Sequence of chain 2.A:
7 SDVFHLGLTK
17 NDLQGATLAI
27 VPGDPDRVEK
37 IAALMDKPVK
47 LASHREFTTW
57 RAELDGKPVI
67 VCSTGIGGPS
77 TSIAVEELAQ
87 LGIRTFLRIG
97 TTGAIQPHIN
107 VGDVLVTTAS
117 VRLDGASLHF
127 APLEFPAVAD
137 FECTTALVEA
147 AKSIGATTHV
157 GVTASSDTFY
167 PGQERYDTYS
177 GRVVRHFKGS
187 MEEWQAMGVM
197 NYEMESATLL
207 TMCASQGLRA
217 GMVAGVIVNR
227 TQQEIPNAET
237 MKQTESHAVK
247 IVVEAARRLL

Binding-site contacts:
Ligand atom O4' contacts residue THR97 of chain 2.B at 2.9 Å (h-bond).
Ligand atom O4' contacts residue SO41 of chain 2.F at 3.2 Å (h-bond).
Ligand atom C5 contacts residue THR98 of chain 2.B at 3.5 Å.
Ligand atom O2 contacts residue GLN169 of chain 2.B at 3.0 Å (h-bond).
Ligand atom C2' contacts residue MET200 of chain 2.B at 3.3 Å (hydrophobic).
Ligand atom C2 contacts residue GLN169 of chain 2.B at 3.7 Å.
Ligand atom C1' contacts residue THR97 of chain 2.B at 3.1 Å.
Ligand atom N3 contacts residue TYR198 of chain 2.B at 3.7 Å.
Ligand atom O2 contacts residue MET200 of chain 2.B at 3.0 Å.
Ligand atom C4 contacts residue PHE165 of chain 2.B at 3.7 Å (hydrophobic).
Ligand atom F5 contacts residue THR98 of chain 2.B at 3.2 Å.
Ligand atom C6 contacts residue THR98 of chain 2.B at 3.5 Å.
Ligand atom O2' contacts residue GLU201 of chain 2.B at 2.7 Å (salt-bridge).
Ligand atom C6 contacts residue THR97 of chain 2.B at 3.4 Å.
Ligand atom C4' contacts residue SO41 of chain 2.F at 3.7 Å.
Ligand atom C4 contacts residue GLY99 of chain 2.B at 3.6 Å.
Ligand atom N3 contacts residue PHE165 of chain 2.B at 3.5 Å.
Ligand atom O2 contacts residue GLU199 of chain 2.B at 3.4 Å.
Ligand atom C4 contacts residue GLN169 of chain 2.B at 3.6 Å.
Ligand atom O2' contacts residue ARG94 of chain 2.B at 3.1 Å (salt-bridge).
Ligand atom C2' contacts residue SO41 of chain 2.F at 3.5 Å.
Ligand atom N3 contacts residue GLN169 of chain 2.B at 2.9 Å (h-bond).
Ligand atom C5' contacts residue HIS11 of chain 2.A at 3.5 Å.
Ligand atom C5' contacts residue PHE165 of chain 2.B at 3.6 Å (hydrophobic).
Ligand atom N1 contacts residue THR97 of chain 2.B at 3.5 Å (h-bond).
Ligand atom F5 contacts residue GLY99 of chain 2.B at 3.4 Å.
Ligand atom O4 contacts residue GLY99 of chain 2.B at 3.6 Å.
Ligand atom C1' contacts residue SO41 of chain 2.F at 3.4 Å.
Ligand atom O2' contacts residue SO41 of chain 2.F at 2.9 Å (h-bond).
Ligand atom O3' contacts residue GLU201 of chain 2.B at 2.8 Å (salt-bridge).
Ligand atom O3' contacts residue ILE72 of chain 2.B at 3.6 Å.
Ligand atom F5 contacts residue ILE223 of chain 2.B at 3.3 Å.
Ligand atom O4 contacts residue ARG171 of chain 2.B at 3.1 Å (salt-bridge).
Ligand atom O5' contacts residue HIS11 of chain 2.A at 2.6 Å (h-bond).
Ligand atom F5 contacts residue VAL224 of chain 2.B at 3.6 Å.
Ligand atom O4 contacts residue GLN169 of chain 2.B at 3.5 Å (h-bond).
Ligand atom C5 contacts residue GLY99 of chain 2.B at 3.5 Å.
Ligand atom O2' contacts residue MET200 of chain 2.B at 2.9 Å (h-bond).
Ligand atom O3' contacts residue SO41 of chain 2.F at 2.8 Å (h-bond).
Ligand atom C3' contacts residue GLU201 of chain 2.B at 3.7 Å.

This protein binds this small molecule.
Small molecule (SMILES): O=c1[nH]c(=O)n([C@@H]2O[C@H](CO)[C@@H](O)[C@H]2O)cc1F

Sequence of chain 2.B:
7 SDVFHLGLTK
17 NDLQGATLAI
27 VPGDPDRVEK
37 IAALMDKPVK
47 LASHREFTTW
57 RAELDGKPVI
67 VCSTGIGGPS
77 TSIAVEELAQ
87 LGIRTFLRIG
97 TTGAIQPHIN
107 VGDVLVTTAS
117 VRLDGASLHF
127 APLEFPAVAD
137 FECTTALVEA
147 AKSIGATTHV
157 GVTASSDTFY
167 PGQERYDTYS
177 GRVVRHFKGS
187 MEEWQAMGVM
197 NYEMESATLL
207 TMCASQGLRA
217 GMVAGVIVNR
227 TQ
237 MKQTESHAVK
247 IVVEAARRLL